Sequence of chain 1.B:
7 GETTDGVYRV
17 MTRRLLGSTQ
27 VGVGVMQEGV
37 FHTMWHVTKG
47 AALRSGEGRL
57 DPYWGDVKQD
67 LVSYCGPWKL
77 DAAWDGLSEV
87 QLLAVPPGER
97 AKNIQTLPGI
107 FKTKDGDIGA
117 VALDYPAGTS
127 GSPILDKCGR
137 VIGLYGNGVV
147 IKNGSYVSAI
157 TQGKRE

Binding-site contacts:
Ligand atom C1 contacts residue VAL146 of chain 1.B at 4.2 Å (hydrophobic).
Ligand atom N1 contacts residue PRO122 of chain 1.B at 3.6 Å.
Ligand atom C8 contacts residue TYR152 of chain 1.B at 3.5 Å (hydrophobic).
Ligand atom C7 contacts residue TYR121 of chain 1.B at 3.6 Å (hydrophobic).
Ligand atom C5 contacts residue TYR152 of chain 1.B at 3.9 Å (hydrophobic).
Ligand atom C6 contacts residue ALA123 of chain 1.B at 4.0 Å (hydrophobic).
Ligand atom C6 contacts residue PRO122 of chain 1.B at 3.9 Å (hydrophobic).
Ligand atom S1 contacts residue TYR152 of chain 1.B at 3.9 Å.
Ligand atom N2 contacts residue PRO122 of chain 1.B at 4.3 Å.
Ligand atom C6 contacts residue TYR121 of chain 1.B at 3.5 Å (hydrophobic).
Ligand atom N1 contacts residue TYR152 of chain 1.B at 3.8 Å.
Ligand atom C8 contacts residue ASP120 of chain 1.B at 3.6 Å.
Ligand atom S1 contacts residue SER126 of chain 1.B at 3.6 Å.
Ligand atom C2 contacts residue TYR152 of chain 1.B at 3.8 Å (hydrophobic).
Ligand atom N2 contacts residue TYR152 of chain 1.B at 3.2 Å.
Ligand atom S1 contacts residue ALA123 of chain 1.B at 3.5 Å.
Ligand atom N1 contacts residue TYR121 of chain 1.B at 3.8 Å.
Ligand atom C7 contacts residue TYR152 of chain 1.B at 3.7 Å (hydrophobic).
Ligand atom N1 contacts residue GLY142 of chain 1.B at 4.1 Å.
Ligand atom C5 contacts residue ALA123 of chain 1.B at 4.2 Å (hydrophobic).
Ligand atom N2 contacts residue TYR141 of chain 1.B at 3.9 Å.
Ligand atom C6 contacts residue SER126 of chain 1.B at 4.2 Å.
Ligand atom C6 contacts residue TYR152 of chain 1.B at 3.5 Å (hydrophobic).
Ligand atom C3 contacts residue TYR152 of chain 1.B at 4.3 Å (hydrophobic).
Ligand atom C1 contacts residue TYR152 of chain 1.B at 4.1 Å (hydrophobic).
Ligand atom C7 contacts residue ASP120 of chain 1.B at 4.2 Å.
Ligand atom N2 contacts residue ASP120 of chain 1.B at 4.1 Å.
Ligand atom N1 contacts residue ALA123 of chain 1.B at 4.4 Å.
Ligand atom O1 contacts residue TYR152 of chain 1.B at 4.3 Å.
Ligand atom N1 contacts residue SER126 of chain 1.B at 3.7 Å.
Ligand atom N2 contacts residue TYR121 of chain 1.B at 2.9 Å (h-bond).
Ligand atom C8 contacts residue TYR121 of chain 1.B at 4.0 Å (hydrophobic).
Ligand atom S1 contacts residue GLY142 of chain 1.B at 4.3 Å.
Ligand atom C1 contacts residue ASP120 of chain 1.B at 3.6 Å.
Ligand atom O1 contacts residue VAL146 of chain 1.B at 4.1 Å.
Ligand atom C4 contacts residue TYR152 of chain 1.B at 4.2 Å (hydrophobic).
Ligand atom N1 contacts residue TYR141 of chain 1.B at 3.2 Å.
Ligand atom C6 contacts residue TYR141 of chain 1.B at 4.1 Å (hydrophobic).

This protein binds this small molecule.
Small molecule (SMILES): COc1ccc2sc(N)nc2c1